The small molecule below binds the protein below.
Small molecule (SMILES): CC[C@H](C)[C@H](NC(=O)[C@@H]1CCCN1C(=O)[C@H](CCCN=C(N)N)NC(=O)[C@@H]1CCCN1C(=O)[C@H](Cc1cnc[nH]1)NC(=O)[C@@H](N)CO)C(=O)N[C@@H](CCCN=C(N)N)C(=O)N[C@H](C(=O)O)C(C)C

Sequence of chain 1.A:
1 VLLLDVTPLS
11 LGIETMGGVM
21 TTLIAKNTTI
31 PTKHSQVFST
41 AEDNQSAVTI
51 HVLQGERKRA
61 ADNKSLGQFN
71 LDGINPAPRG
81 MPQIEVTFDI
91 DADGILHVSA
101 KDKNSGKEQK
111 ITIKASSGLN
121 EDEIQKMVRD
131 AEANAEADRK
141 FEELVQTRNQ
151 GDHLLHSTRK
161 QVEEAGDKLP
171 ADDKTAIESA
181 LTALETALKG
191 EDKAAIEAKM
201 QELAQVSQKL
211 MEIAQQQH

Binding-site contacts:
Ligand atom CB contacts residue GLU14 of chain 1.A at 3.3 Å.
Ligand atom OG contacts residue GLN68 of chain 1.A at 3.3 Å (h-bond).
Ligand atom O contacts residue THR49 of chain 1.A at 3.0 Å (h-bond).
Ligand atom NH2 contacts residue THR21 of chain 1.A at 3.8 Å.
Ligand atom CB contacts residue ASN70 of chain 1.A at 3.5 Å.
Ligand atom CZ contacts residue GLN36 of chain 1.A at 3.5 Å.
Ligand atom CG contacts residue PHE38 of chain 1.A at 3.7 Å (hydrophobic).
Ligand atom CB contacts residue GLN45 of chain 1.A at 3.5 Å.
Ligand atom CZ contacts residue GLU14 of chain 1.A at 3.7 Å.
Ligand atom O contacts residue MET16 of chain 1.A at 3.0 Å (h-bond).
Ligand atom N contacts residue SER39 of chain 1.A at 2.9 Å (h-bond).
Ligand atom CG1 contacts residue SER39 of chain 1.A at 3.7 Å.
Ligand atom CB contacts residue THR49 of chain 1.A at 2.9 Å.
Ligand atom C contacts residue THR49 of chain 1.A at 3.7 Å.
Ligand atom CG1 contacts residue THR40 of chain 1.A at 3.4 Å.
Ligand atom CG contacts residue GLU14 of chain 1.A at 3.8 Å.
Ligand atom CD contacts residue THR49 of chain 1.A at 3.5 Å.
Ligand atom NH2 contacts residue THR49 of chain 1.A at 3.5 Å.
Ligand atom O contacts residue SER39 of chain 1.A at 2.9 Å (h-bond).
Ligand atom C contacts residue SER39 of chain 1.A at 3.6 Å.
Ligand atom C contacts residue THR49 of chain 1.A at 3.6 Å.
Ligand atom N contacts residue THR49 of chain 1.A at 2.7 Å (h-bond).
Ligand atom CG2 contacts residue ALA41 of chain 1.A at 3.3 Å (hydrophobic).
Ligand atom CA contacts residue THR49 of chain 1.A at 3.5 Å.
Ligand atom CG contacts residue GLN45 of chain 1.A at 3.7 Å.
Ligand atom CZ contacts residue THR21 of chain 1.A at 3.8 Å.
Ligand atom O contacts residue THR15 of chain 1.A at 3.2 Å.
Ligand atom NE contacts residue GLU14 of chain 1.A at 2.9 Å (salt-bridge).
Ligand atom O contacts residue VAL48 of chain 1.A at 3.6 Å.
Ligand atom O contacts residue THR49 of chain 1.A at 3.2 Å (h-bond).
Ligand atom CA contacts residue THR49 of chain 1.A at 3.6 Å.
Ligand atom CB contacts residue PHE38 of chain 1.A at 3.6 Å (hydrophobic).
Ligand atom CA contacts residue SER39 of chain 1.A at 3.4 Å.
Ligand atom NE contacts residue GLN36 of chain 1.A at 3.6 Å (h-bond).
Ligand atom CG contacts residue ILE50 of chain 1.A at 3.7 Å (hydrophobic).
Ligand atom CD contacts residue THR49 of chain 1.A at 3.3 Å.
Ligand atom NH2 contacts residue GLN36 of chain 1.A at 2.7 Å (h-bond).
Ligand atom CG2 contacts residue MET16 of chain 1.A at 3.1 Å (hydrophobic).
Ligand atom O contacts residue PHE38 of chain 1.A at 3.6 Å.
Ligand atom NH1 contacts residue GLU14 of chain 1.A at 3.7 Å.